Sequence of chain 2.C:
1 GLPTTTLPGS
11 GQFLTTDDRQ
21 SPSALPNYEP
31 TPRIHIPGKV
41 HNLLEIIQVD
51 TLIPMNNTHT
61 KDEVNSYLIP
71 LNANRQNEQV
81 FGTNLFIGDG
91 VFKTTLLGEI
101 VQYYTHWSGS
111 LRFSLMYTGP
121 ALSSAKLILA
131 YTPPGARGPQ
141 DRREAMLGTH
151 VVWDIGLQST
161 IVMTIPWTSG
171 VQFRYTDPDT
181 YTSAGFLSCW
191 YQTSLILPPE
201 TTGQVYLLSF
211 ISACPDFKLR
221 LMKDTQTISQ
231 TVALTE

A small-molecule ligand and the protein it binds are described below.
Small molecule (SMILES): Cc1cc(CCCCCCCOc2ccc(C3=N[C@@H](C)CO3)cc2)on1

Sequence of chain 2.A:
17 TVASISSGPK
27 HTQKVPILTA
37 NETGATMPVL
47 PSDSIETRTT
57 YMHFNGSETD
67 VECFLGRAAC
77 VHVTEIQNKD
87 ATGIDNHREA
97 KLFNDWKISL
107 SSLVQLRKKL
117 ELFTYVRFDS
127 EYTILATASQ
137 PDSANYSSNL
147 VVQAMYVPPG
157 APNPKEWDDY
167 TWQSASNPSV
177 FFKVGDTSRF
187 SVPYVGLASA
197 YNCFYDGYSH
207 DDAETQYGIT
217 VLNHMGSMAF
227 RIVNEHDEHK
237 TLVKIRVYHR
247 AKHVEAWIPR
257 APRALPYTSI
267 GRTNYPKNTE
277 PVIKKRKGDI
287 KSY

Binding-site contacts:
Ligand atom C5 contacts residue PHE186 of chain 2.A at 3.5 Å (hydrophobic).
Ligand atom C7C contacts residue TYR197 of chain 2.A at 3.8 Å (hydrophobic).
Ligand atom C31 contacts residue PRO174 of chain 2.A at 3.4 Å (hydrophobic).
Ligand atom C5 contacts residue TYR152 of chain 2.A at 3.8 Å (hydrophobic).
Ligand atom C6B contacts residue TYR197 of chain 2.A at 3.6 Å (hydrophobic).
Ligand atom C2C contacts residue VAL188 of chain 2.A at 3.2 Å (hydrophobic).
Ligand atom O1 contacts residue VAL188 of chain 2.A at 3.8 Å.
Ligand atom O1B contacts residue TYR128 of chain 2.A at 3.9 Å.
Ligand atom C4 contacts residue TYR152 of chain 2.A at 3.9 Å (hydrophobic).
Ligand atom C31 contacts residue ALA150 of chain 2.A at 3.5 Å (hydrophobic).
Ligand atom C2B contacts residue MET221 of chain 2.A at 3.6 Å (hydrophobic).
Ligand atom C3 contacts residue PHE186 of chain 2.A at 3.8 Å (hydrophobic).
Ligand atom O1 contacts residue TYR152 of chain 2.A at 3.9 Å.
Ligand atom O1 contacts residue PHE186 of chain 2.A at 3.5 Å.
Ligand atom C4C contacts residue TYR152 of chain 2.A at 3.8 Å (hydrophobic).
Ligand atom C1B contacts residue MET221 of chain 2.A at 4.0 Å (hydrophobic).
Ligand atom C31 contacts residue SER175 of chain 2.A at 3.6 Å.
Ligand atom N2 contacts residue ALA24 of chain 2.C at 3.4 Å.
Ligand atom O1B contacts residue MET221 of chain 2.A at 3.4 Å.
Ligand atom C5C contacts residue TYR128 of chain 2.A at 3.5 Å (hydrophobic).
Ligand atom C4 contacts residue PHE186 of chain 2.A at 3.6 Å (hydrophobic).
Ligand atom C3C contacts residue VAL188 of chain 2.A at 3.3 Å (hydrophobic).
Ligand atom C4C contacts residue ILE104 of chain 2.A at 3.7 Å (hydrophobic).
Ligand atom C6C contacts residue MET221 of chain 2.A at 3.7 Å (hydrophobic).
Ligand atom CM1 contacts residue SER107 of chain 2.A at 3.6 Å.
Ligand atom C7C contacts residue TYR128 of chain 2.A at 3.6 Å (hydrophobic).
Ligand atom C5C contacts residue ILE104 of chain 2.A at 3.5 Å (hydrophobic).
Ligand atom N2 contacts residue PRO174 of chain 2.A at 3.9 Å.
Ligand atom C3C contacts residue TYR128 of chain 2.A at 3.9 Å (hydrophobic).
Ligand atom N2 contacts residue PHE186 of chain 2.A at 3.7 Å.
Ligand atom C1C contacts residue TYR152 of chain 2.A at 4.0 Å (hydrophobic).
Ligand atom C4 contacts residue MET224 of chain 2.A at 3.8 Å (hydrophobic).
Ligand atom C3 contacts residue PRO174 of chain 2.A at 3.8 Å (hydrophobic).
Ligand atom O1 contacts residue ALA24 of chain 2.C at 3.6 Å.
Ligand atom O1B contacts residue ILE104 of chain 2.A at 3.8 Å.
Ligand atom C3B contacts residue MET221 of chain 2.A at 4.0 Å (hydrophobic).
Ligand atom C31 contacts residue VAL176 of chain 2.A at 3.3 Å (hydrophobic).
Ligand atom C5B contacts residue LEU106 of chain 2.A at 3.7 Å (hydrophobic).
Ligand atom C6C contacts residue VAL191 of chain 2.A at 3.2 Å (hydrophobic).
Ligand atom C5B contacts residue TYR197 of chain 2.A at 3.7 Å (hydrophobic).